Binding-site contacts:
Ligand atom C8 contacts residue ASN336 of chain 1.A at 4.2 Å.
Ligand atom N2 contacts residue HIS334 of chain 1.A at 3.0 Å (h-bond).
Ligand atom C5 contacts residue ASN336 of chain 1.A at 3.7 Å.
Ligand atom C7 contacts residue ASN300 of chain 1.A at 4.3 Å.
Ligand atom O7 contacts residue ARG447 of chain 1.A at 4.3 Å.
Ligand atom C8 contacts residue ARG447 of chain 1.A at 4.2 Å.
Ligand atom C4 contacts residue ASN336 of chain 1.A at 4.2 Å.
Ligand atom C1 contacts residue HIS334 of chain 1.A at 4.3 Å.
Ligand atom O7 contacts residue ASN300 of chain 1.A at 4.5 Å.
Ligand atom C2 contacts residue HIS334 of chain 1.A at 3.9 Å.
Ligand atom C1 contacts residue ASN336 of chain 1.A at 1.5 Å.
Ligand atom C2 contacts residue ASN336 of chain 1.A at 2.4 Å.
Ligand atom C3 contacts residue HIS334 of chain 1.A at 3.8 Å.
Ligand atom C7 contacts residue HIS334 of chain 1.A at 3.9 Å.
Ligand atom C8 contacts residue ASN300 of chain 1.A at 3.3 Å.
Ligand atom O5 contacts residue ASN336 of chain 1.A at 2.4 Å (h-bond).
Ligand atom N2 contacts residue ASN336 of chain 1.A at 2.8 Å (h-bond).
Ligand atom O5 contacts residue THR418 of chain 1.A at 4.3 Å.
Ligand atom C8 contacts residue THR302 of chain 1.A at 3.7 Å.
Ligand atom O7 contacts residue ASN336 of chain 1.A at 3.3 Å (h-bond).
Ligand atom C8 contacts residue CYS301 of chain 1.A at 4.4 Å (hydrophobic).
Ligand atom C8 contacts residue HIS334 of chain 1.A at 3.9 Å.
Ligand atom C1 contacts residue THR418 of chain 1.A at 4.3 Å.
Ligand atom C3 contacts residue ASN336 of chain 1.A at 3.7 Å.
Ligand atom O3 contacts residue HIS334 of chain 1.A at 4.2 Å.
Ligand atom C7 contacts residue ASN336 of chain 1.A at 3.2 Å.

Sequence of chain 1.A:
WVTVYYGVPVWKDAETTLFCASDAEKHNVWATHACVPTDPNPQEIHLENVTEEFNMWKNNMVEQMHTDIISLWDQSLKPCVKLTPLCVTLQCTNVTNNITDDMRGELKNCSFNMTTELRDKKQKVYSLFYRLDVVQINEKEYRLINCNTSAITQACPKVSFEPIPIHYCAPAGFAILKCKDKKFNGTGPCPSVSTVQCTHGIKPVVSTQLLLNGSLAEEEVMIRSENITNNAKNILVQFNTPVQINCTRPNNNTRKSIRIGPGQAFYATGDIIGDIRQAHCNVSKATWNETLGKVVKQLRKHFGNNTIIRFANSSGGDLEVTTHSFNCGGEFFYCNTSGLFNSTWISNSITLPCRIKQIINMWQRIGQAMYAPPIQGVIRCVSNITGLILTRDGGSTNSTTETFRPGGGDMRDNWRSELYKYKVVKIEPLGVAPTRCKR

A small-molecule ligand and the protein it binds are described below.
Small molecule (SMILES): CC(=O)N[C@@H]1[C@@H](O)[C@H](O)[C@@H](CO)O[C@H]1O